Sequence of chain 1.A:
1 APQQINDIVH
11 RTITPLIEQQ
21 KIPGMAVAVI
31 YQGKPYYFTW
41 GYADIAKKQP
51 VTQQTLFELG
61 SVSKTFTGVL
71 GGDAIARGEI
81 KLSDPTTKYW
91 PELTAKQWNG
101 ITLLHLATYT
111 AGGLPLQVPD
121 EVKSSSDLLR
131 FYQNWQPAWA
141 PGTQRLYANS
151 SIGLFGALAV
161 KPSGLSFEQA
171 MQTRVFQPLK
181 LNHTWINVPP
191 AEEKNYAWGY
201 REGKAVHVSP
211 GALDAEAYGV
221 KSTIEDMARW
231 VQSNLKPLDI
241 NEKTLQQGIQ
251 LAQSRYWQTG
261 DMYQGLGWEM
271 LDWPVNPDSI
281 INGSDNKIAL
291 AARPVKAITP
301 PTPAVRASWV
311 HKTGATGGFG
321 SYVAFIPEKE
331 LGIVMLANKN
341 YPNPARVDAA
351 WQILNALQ

A small-molecule ligand and the protein it binds are described below.
Small molecule (SMILES): O=C(O)c1cccs1

Binding-site contacts:
Ligand atom C3 contacts residue ARG306 of chain 1.A at 4.3 Å.
Ligand atom C1 contacts residue GLN253 of chain 1.A at 3.2 Å.
Ligand atom C3 contacts residue PRO327 of chain 1.A at 3.8 Å (hydrophobic).
Ligand atom C2 contacts residue PRO327 of chain 1.A at 3.6 Å (hydrophobic).
Ligand atom O7 contacts residue ARG306 of chain 1.A at 3.1 Å (salt-bridge).
Ligand atom S5 contacts residue ARG306 of chain 1.A at 4.0 Å.
Ligand atom O8 contacts residue ARG306 of chain 1.A at 3.6 Å.
Ligand atom O7 contacts residue LEU238 of chain 1.A at 4.2 Å.
Ligand atom C3 contacts residue PRO237 of chain 1.A at 3.4 Å (hydrophobic).
Ligand atom C1 contacts residue ALA304 of chain 1.A at 3.6 Å (hydrophobic).
Ligand atom C2 contacts residue GLN253 of chain 1.A at 3.5 Å.
Ligand atom C4 contacts residue PRO237 of chain 1.A at 4.2 Å (hydrophobic).
Ligand atom C2 contacts residue ASN234 of chain 1.A at 3.5 Å.
Ligand atom C2 contacts residue PRO237 of chain 1.A at 3.8 Å (hydrophobic).
Ligand atom C4 contacts residue ARG306 of chain 1.A at 3.6 Å.
Ligand atom C6 contacts residue ARG306 of chain 1.A at 3.4 Å.
Ligand atom S5 contacts residue ALA304 of chain 1.A at 3.6 Å.
Ligand atom C1 contacts residue PRO327 of chain 1.A at 4.1 Å (hydrophobic).
Ligand atom C3 contacts residue LEU235 of chain 1.A at 3.3 Å (hydrophobic).
Ligand atom C2 contacts residue LEU235 of chain 1.A at 3.8 Å (hydrophobic).
Ligand atom C3 contacts residue ASN234 of chain 1.A at 4.2 Å.